Sequence of chain 2.A:
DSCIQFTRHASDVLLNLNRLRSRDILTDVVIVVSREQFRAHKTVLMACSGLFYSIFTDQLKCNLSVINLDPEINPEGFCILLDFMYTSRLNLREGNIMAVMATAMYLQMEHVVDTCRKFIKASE

Binding-site contacts:
Ligand atom F1 contacts residue ARG23 of chain 1.A at 3.2 Å.
Ligand atom C2 contacts residue TYR57 of chain 2.A at 3.7 Å (hydrophobic).
Ligand atom C contacts residue TYR57 of chain 2.A at 3.4 Å (hydrophobic).
Ligand atom C5 contacts residue ALA51 of chain 2.A at 3.6 Å (hydrophobic).
Ligand atom C14 contacts residue TYR57 of chain 2.A at 3.9 Å (hydrophobic).
Ligand atom C9 contacts residue ARG23 of chain 1.A at 3.6 Å.
Ligand atom F2 contacts residue ASN20 of chain 1.A at 3.5 Å.
Ligand atom C6 contacts residue GLY54 of chain 2.A at 3.6 Å.
Ligand atom C9 contacts residue TYR57 of chain 2.A at 3.5 Å (hydrophobic).
Ligand atom C1 contacts residue TYR57 of chain 2.A at 3.4 Å (hydrophobic).
Ligand atom F contacts residue MET50 of chain 2.A at 3.6 Å.
Ligand atom N contacts residue TYR57 of chain 2.A at 3.7 Å.
Ligand atom C3 contacts residue MET50 of chain 2.A at 3.5 Å (hydrophobic).
Ligand atom C5 contacts residue SER53 of chain 2.A at 3.7 Å.
Ligand atom F2 contacts residue TYR57 of chain 2.A at 3.8 Å.
Ligand atom C15 contacts residue ARG23 of chain 1.A at 3.7 Å.
Ligand atom C1 contacts residue ARG23 of chain 1.A at 3.8 Å.
Ligand atom N2 contacts residue TYR57 of chain 2.A at 3.7 Å.
Ligand atom F contacts residue ASN20 of chain 1.A at 3.9 Å.
Ligand atom F contacts residue LEU24 of chain 1.A at 3.6 Å.
Ligand atom F1 contacts residue ASN20 of chain 1.A at 3.0 Å.
Ligand atom C5 contacts residue ASN20 of chain 1.A at 3.9 Å.
Ligand atom C10 contacts residue TYR57 of chain 2.A at 4.0 Å (hydrophobic).
Ligand atom C6 contacts residue TYR57 of chain 2.A at 4.0 Å (hydrophobic).
Ligand atom F2 contacts residue ARG23 of chain 1.A at 3.5 Å.
Ligand atom N2 contacts residue ARG23 of chain 1.A at 3.9 Å.
Ligand atom S contacts residue ARG27 of chain 1.A at 3.4 Å (salt-bridge).
Ligand atom N2 contacts residue ARG27 of chain 1.A at 3.3 Å.
Ligand atom C15 contacts residue TYR57 of chain 2.A at 3.4 Å (hydrophobic).
Ligand atom S contacts residue TYR57 of chain 2.A at 3.6 Å (h-bond).
Ligand atom C contacts residue ARG23 of chain 1.A at 3.5 Å.
Ligand atom F2 contacts residue LEU24 of chain 1.A at 3.3 Å.
Ligand atom C4 contacts residue MET50 of chain 2.A at 4.0 Å (hydrophobic).
Ligand atom C15 contacts residue ARG27 of chain 1.A at 3.8 Å.
Ligand atom C3 contacts residue ASN20 of chain 1.A at 3.9 Å.
Ligand atom C5 contacts residue CYS52 of chain 2.A at 3.8 Å (hydrophobic).
Ligand atom S contacts residue ARG23 of chain 1.A at 3.9 Å.
Ligand atom C8 contacts residue TYR57 of chain 2.A at 3.9 Å (hydrophobic).
Ligand atom F contacts residue TYR57 of chain 2.A at 3.5 Å.
Ligand atom C5 contacts residue MET50 of chain 2.A at 3.5 Å (hydrophobic).

Sequence of chain 1.A:
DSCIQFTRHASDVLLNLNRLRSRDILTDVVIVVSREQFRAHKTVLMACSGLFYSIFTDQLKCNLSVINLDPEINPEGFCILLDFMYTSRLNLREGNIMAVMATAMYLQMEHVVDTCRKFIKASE

This protein binds this small molecule.
Small molecule (SMILES): C[C@H]1CCc2nc(SCC(=O)NCC(=O)O)c(C#N)c(C(F)(F)F)c2C1